Sequence of chain 1.D:
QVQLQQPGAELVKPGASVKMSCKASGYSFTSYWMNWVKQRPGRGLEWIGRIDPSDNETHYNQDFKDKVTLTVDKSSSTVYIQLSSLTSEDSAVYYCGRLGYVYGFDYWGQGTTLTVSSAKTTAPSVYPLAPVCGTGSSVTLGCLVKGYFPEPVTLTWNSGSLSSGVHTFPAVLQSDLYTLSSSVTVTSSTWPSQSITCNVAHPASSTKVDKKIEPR

Binding-site contacts:
Ligand atom C5 contacts residue ASN62 of chain 1.D at 3.7 Å.
Ligand atom O5 contacts residue ASN62 of chain 1.D at 2.3 Å (h-bond).
Ligand atom C2 contacts residue ASN62 of chain 1.D at 2.6 Å.
Ligand atom C7 contacts residue ASP61 of chain 1.D at 4.1 Å.
Ligand atom C7 contacts residue ASN62 of chain 1.D at 3.4 Å.
Ligand atom O7 contacts residue ASP61 of chain 1.D at 3.4 Å (salt-bridge).
Ligand atom C3 contacts residue ASN62 of chain 1.D at 3.9 Å.
Ligand atom C6 contacts residue VAL78 of chain 1.D at 4.0 Å (hydrophobic).
Ligand atom C8 contacts residue ASP61 of chain 1.D at 4.4 Å.
Ligand atom O7 contacts residue ASN62 of chain 1.D at 3.1 Å (h-bond).
Ligand atom C1 contacts residue ASN62 of chain 1.D at 1.4 Å.
Ligand atom C4 contacts residue ASN62 of chain 1.D at 4.3 Å.
Ligand atom N2 contacts residue ASN62 of chain 1.D at 3.2 Å (h-bond).
Ligand atom C5 contacts residue VAL78 of chain 1.D at 4.4 Å (hydrophobic).

The small molecule below binds the protein below.
Small molecule (SMILES): CC(=O)N[C@H]1[C@H](O[C@H]2[C@H](O)[C@@H](NC(C)=O)CO[C@@H]2CO)O[C@H](CO)[C@@H](O)[C@@H]1O